Binding-site contacts:
Ligand atom N2 contacts residue ASN421 of chain 2.F at 2.9 Å (h-bond).
Ligand atom O5 contacts residue ASN421 of chain 2.F at 2.4 Å (h-bond).
Ligand atom C5 contacts residue PRO263 of chain 2.F at 4.4 Å (hydrophobic).
Ligand atom C8 contacts residue ASN234 of chain 2.F at 3.4 Å.
Ligand atom C6 contacts residue PRO263 of chain 2.F at 4.1 Å (hydrophobic).
Ligand atom C8 contacts residue NAG1 of chain 2.K at 3.3 Å.
Ligand atom C3 contacts residue ASN421 of chain 2.F at 3.8 Å.
Ligand atom O7 contacts residue ASN421 of chain 2.F at 3.7 Å.
Ligand atom C1 contacts residue ASN421 of chain 2.F at 1.4 Å.
Ligand atom C4 contacts residue ASN421 of chain 2.F at 4.2 Å.
Ligand atom C7 contacts residue ASN234 of chain 2.F at 4.2 Å.
Ligand atom C7 contacts residue ASN421 of chain 2.F at 3.5 Å.
Ligand atom O5 contacts residue PRO263 of chain 2.F at 3.5 Å.
Ligand atom O6 contacts residue PRO263 of chain 2.F at 3.3 Å.
Ligand atom C1 contacts residue PRO263 of chain 2.F at 4.1 Å (hydrophobic).
Ligand atom C5 contacts residue ASN421 of chain 2.F at 3.7 Å.
Ligand atom C2 contacts residue ASN421 of chain 2.F at 2.4 Å.

The protein below binds the small molecule below.
Small molecule (SMILES): CC(=O)N[C@@H]1[C@@H](O)[C@H](O)[C@@H](CO)O[C@H]1O

Sequence of chain 2.F:
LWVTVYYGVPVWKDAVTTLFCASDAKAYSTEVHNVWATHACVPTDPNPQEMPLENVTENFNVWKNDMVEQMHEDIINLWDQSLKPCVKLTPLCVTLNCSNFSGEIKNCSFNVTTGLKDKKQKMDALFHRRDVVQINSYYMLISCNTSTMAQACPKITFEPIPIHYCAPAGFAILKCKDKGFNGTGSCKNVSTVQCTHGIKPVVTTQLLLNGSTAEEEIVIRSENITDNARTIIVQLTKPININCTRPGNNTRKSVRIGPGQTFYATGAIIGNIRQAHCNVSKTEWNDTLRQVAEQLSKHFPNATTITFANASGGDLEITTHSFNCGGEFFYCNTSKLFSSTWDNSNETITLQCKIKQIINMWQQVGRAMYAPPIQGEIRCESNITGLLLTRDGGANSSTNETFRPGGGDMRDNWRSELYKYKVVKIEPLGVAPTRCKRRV